Binding-site contacts:
Ligand atom C1 contacts residue ARG224 of chain 1.A at 4.1 Å.
Ligand atom C1 contacts residue TRP374 of chain 1.A at 3.3 Å (hydrophobic).
Ligand atom O2S contacts residue LYS215 of chain 1.A at 3.1 Å (salt-bridge).
Ligand atom O2S contacts residue GLY222 of chain 1.A at 3.4 Å (h-bond).
Ligand atom O1S contacts residue ARG224 of chain 1.A at 2.9 Å (salt-bridge).
Ligand atom S1 contacts residue ARG224 of chain 1.A at 4.0 Å.
Ligand atom O1S contacts residue PHE223 of chain 1.A at 3.2 Å.
Ligand atom O1S contacts residue LYS215 of chain 1.A at 3.9 Å.
Ligand atom N1 contacts residue TRP374 of chain 1.A at 3.5 Å.
Ligand atom S1 contacts residue LYS215 of chain 1.A at 4.1 Å.
Ligand atom O1S contacts residue GLY222 of chain 1.A at 3.0 Å (h-bond).
Ligand atom C3 contacts residue TRP374 of chain 1.A at 4.0 Å (hydrophobic).
Ligand atom O3S contacts residue ARG224 of chain 1.A at 3.8 Å.
Ligand atom C3 contacts residue ASP229 of chain 1.A at 4.4 Å.
Ligand atom O1S contacts residue TRP374 of chain 1.A at 4.0 Å.
Ligand atom C2 contacts residue TRP374 of chain 1.A at 4.0 Å (hydrophobic).
Ligand atom S1 contacts residue TRP374 of chain 1.A at 4.4 Å.
Ligand atom S1 contacts residue GLY222 of chain 1.A at 3.8 Å.
Ligand atom C2 contacts residue ARG224 of chain 1.A at 4.0 Å.

Sequence of chain 1.A:
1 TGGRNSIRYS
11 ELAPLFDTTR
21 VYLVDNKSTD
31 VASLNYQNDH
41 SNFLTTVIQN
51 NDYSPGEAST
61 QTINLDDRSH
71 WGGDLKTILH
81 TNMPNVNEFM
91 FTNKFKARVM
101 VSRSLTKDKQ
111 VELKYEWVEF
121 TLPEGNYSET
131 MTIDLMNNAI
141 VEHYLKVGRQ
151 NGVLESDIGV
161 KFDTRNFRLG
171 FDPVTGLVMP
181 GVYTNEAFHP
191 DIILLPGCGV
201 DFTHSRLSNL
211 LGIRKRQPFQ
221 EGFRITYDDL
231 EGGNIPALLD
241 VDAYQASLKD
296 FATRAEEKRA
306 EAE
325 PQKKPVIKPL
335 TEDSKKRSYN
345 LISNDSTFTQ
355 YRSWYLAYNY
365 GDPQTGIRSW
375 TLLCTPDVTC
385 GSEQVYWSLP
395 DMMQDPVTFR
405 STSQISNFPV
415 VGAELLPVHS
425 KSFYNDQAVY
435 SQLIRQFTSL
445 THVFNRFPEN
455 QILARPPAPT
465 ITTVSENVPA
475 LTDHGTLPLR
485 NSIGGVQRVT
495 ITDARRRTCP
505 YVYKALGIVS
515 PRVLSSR

The small molecule below binds the protein below.
Small molecule (SMILES): CCCCCCCCCCCC[N+](C)(C)CCCS(=O)(=O)O